The small molecule below binds the protein below.
Small molecule (SMILES): Nc1ncnc2c1ncn2[C@H]1C[C@H](O)[C@@H](COP(=O)(O)O)O1

Sequence of chain 1.A:
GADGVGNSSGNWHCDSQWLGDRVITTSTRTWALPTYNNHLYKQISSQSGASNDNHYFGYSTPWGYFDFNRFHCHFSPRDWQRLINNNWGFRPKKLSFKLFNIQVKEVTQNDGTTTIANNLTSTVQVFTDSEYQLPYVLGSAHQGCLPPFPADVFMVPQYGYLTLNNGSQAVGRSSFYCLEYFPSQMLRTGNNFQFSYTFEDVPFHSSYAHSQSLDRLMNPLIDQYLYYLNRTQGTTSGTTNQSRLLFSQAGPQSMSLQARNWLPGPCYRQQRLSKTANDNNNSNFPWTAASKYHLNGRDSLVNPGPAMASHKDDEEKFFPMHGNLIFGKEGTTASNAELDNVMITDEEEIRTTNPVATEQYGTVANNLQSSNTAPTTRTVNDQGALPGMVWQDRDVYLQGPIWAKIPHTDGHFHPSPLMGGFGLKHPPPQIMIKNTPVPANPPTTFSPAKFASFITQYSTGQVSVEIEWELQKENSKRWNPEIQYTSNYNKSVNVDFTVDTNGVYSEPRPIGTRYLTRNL

Binding-site contacts:
Ligand atom N6 contacts residue PRO631 of chain 1.A at 3.9 Å.
Ligand atom N7 contacts residue PRO419 of chain 1.A at 4.4 Å.
Ligand atom C2' contacts residue PRO419 of chain 1.A at 4.0 Å (hydrophobic).
Ligand atom N6 contacts residue VAL418 of chain 1.A at 3.6 Å.
Ligand atom C6 contacts residue PRO419 of chain 1.A at 4.4 Å (hydrophobic).
Ligand atom O5' contacts residue PHE629 of chain 1.A at 4.2 Å.
Ligand atom C2 contacts residue PRO419 of chain 1.A at 4.4 Å (hydrophobic).
Ligand atom N6 contacts residue PHE638 of chain 1.A at 3.8 Å.
Ligand atom N7 contacts residue HIS630 of chain 1.A at 4.1 Å.
Ligand atom C6 contacts residue PRO631 of chain 1.A at 4.0 Å (hydrophobic).
Ligand atom O2P contacts residue HIS628 of chain 1.A at 4.3 Å.
Ligand atom C8 contacts residue HIS630 of chain 1.A at 3.4 Å.
Ligand atom C1' contacts residue HIS630 of chain 1.A at 4.0 Å.
Ligand atom N7 contacts residue SER632 of chain 1.A at 3.8 Å.
Ligand atom C5 contacts residue SER632 of chain 1.A at 4.3 Å.
Ligand atom N9 contacts residue HIS630 of chain 1.A at 4.2 Å.
Ligand atom O4' contacts residue HIS630 of chain 1.A at 4.4 Å.
Ligand atom C5 contacts residue PRO631 of chain 1.A at 4.4 Å (hydrophobic).
Ligand atom N6 contacts residue SER632 of chain 1.A at 3.9 Å.
Ligand atom N9 contacts residue PRO419 of chain 1.A at 4.2 Å.
Ligand atom C4 contacts residue PRO419 of chain 1.A at 4.2 Å (hydrophobic).
Ligand atom C6 contacts residue GLY639 of chain 1.A at 3.7 Å.
Ligand atom N6 contacts residue GLY639 of chain 1.A at 2.8 Å (h-bond).
Ligand atom O5' contacts residue PRO631 of chain 1.A at 4.1 Å.
Ligand atom O2P contacts residue PHE629 of chain 1.A at 4.0 Å.
Ligand atom C6 contacts residue SER632 of chain 1.A at 4.3 Å.
Ligand atom O2P contacts residue PRO631 of chain 1.A at 3.8 Å.
Ligand atom N1 contacts residue GLY639 of chain 1.A at 2.9 Å (h-bond).
Ligand atom C5 contacts residue PRO419 of chain 1.A at 4.2 Å (hydrophobic).
Ligand atom C4 contacts residue PRO631 of chain 1.A at 4.4 Å (hydrophobic).
Ligand atom N3 contacts residue PRO419 of chain 1.A at 4.3 Å.
Ligand atom O4' contacts residue PRO631 of chain 1.A at 3.8 Å.
Ligand atom N6 contacts residue PRO633 of chain 1.A at 4.1 Å.
Ligand atom N6 contacts residue GLY637 of chain 1.A at 4.1 Å.
Ligand atom C2 contacts residue GLY639 of chain 1.A at 3.7 Å.
Ligand atom N1 contacts residue PRO631 of chain 1.A at 4.2 Å.
Ligand atom C6 contacts residue VAL418 of chain 1.A at 3.8 Å (hydrophobic).
Ligand atom N1 contacts residue VAL418 of chain 1.A at 3.8 Å.
Ligand atom C8 contacts residue PRO419 of chain 1.A at 4.3 Å (hydrophobic).
Ligand atom N1 contacts residue ILE622 of chain 1.A at 4.4 Å.